Binding-site contacts:
Ligand atom C2 contacts residue ASN305 of chain 1.C at 2.5 Å.
Ligand atom C1 contacts residue LYS553 of chain 1.C at 4.4 Å.
Ligand atom C8 contacts residue PRO304 of chain 1.C at 4.0 Å (hydrophobic).
Ligand atom C8 contacts residue PRO552 of chain 1.C at 3.4 Å (hydrophobic).
Ligand atom C5 contacts residue ASN305 of chain 1.C at 3.7 Å.
Ligand atom C8 contacts residue LYS553 of chain 1.C at 3.4 Å.
Ligand atom C7 contacts residue LYS553 of chain 1.C at 3.5 Å.
Ligand atom C3 contacts residue LYS553 of chain 1.C at 3.5 Å.
Ligand atom C4 contacts residue ASN305 of chain 1.C at 4.3 Å.
Ligand atom O3 contacts residue LYS553 of chain 1.C at 3.1 Å (salt-bridge).
Ligand atom N2 contacts residue LYS553 of chain 1.C at 2.8 Å (salt-bridge).
Ligand atom C2 contacts residue LYS553 of chain 1.C at 3.7 Å.
Ligand atom N2 contacts residue ASN305 of chain 1.C at 2.8 Å (h-bond).
Ligand atom C8 contacts residue ASN305 of chain 1.C at 4.2 Å.
Ligand atom C1 contacts residue ASN305 of chain 1.C at 1.4 Å.
Ligand atom O5 contacts residue ASN305 of chain 1.C at 2.4 Å (h-bond).
Ligand atom C7 contacts residue ASN305 of chain 1.C at 3.1 Å.
Ligand atom C3 contacts residue ASN305 of chain 1.C at 3.8 Å.
Ligand atom O7 contacts residue ASN305 of chain 1.C at 3.1 Å (h-bond).

The protein below binds the small molecule below.
Small molecule (SMILES): CC(=O)N[C@@H]1[C@@H](O)[C@H](O)[C@@H](CO)O[C@H]1O

Sequence of chain 1.C:
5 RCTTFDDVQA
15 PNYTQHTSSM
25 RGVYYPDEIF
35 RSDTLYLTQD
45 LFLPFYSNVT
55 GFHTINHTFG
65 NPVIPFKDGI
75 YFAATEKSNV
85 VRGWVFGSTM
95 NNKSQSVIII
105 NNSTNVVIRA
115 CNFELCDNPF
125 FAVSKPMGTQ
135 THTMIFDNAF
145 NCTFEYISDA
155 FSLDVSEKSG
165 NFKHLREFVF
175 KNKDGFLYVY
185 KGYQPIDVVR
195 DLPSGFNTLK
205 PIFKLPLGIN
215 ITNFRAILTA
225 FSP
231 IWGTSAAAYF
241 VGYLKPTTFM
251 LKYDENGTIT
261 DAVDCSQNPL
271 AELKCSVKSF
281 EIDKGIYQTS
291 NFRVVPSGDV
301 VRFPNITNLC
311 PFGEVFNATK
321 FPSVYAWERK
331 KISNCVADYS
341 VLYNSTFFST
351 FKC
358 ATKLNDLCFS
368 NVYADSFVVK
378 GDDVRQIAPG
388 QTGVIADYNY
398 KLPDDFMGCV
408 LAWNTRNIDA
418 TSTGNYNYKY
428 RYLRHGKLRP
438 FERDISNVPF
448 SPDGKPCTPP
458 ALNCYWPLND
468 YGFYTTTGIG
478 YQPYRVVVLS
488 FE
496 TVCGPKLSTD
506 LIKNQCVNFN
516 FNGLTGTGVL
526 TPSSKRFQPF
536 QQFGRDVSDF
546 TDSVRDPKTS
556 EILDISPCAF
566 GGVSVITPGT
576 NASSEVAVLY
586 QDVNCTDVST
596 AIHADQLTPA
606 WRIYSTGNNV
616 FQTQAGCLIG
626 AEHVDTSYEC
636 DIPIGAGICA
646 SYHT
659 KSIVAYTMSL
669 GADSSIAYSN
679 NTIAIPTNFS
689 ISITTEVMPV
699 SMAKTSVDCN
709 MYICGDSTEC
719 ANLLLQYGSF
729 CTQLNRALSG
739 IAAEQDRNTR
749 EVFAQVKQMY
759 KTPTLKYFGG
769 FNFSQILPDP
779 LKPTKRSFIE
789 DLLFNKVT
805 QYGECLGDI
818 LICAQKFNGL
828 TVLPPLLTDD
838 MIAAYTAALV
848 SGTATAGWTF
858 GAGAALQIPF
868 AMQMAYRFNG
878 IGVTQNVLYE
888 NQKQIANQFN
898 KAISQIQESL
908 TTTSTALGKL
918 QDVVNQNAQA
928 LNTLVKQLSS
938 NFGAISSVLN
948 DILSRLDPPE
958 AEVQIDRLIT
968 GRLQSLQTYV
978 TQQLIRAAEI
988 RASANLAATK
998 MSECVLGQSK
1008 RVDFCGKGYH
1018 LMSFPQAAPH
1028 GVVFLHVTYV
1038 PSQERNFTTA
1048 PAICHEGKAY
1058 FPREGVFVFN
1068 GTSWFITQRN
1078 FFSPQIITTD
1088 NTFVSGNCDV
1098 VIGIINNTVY